Binding-site contacts:
Ligand atom C5 contacts residue HIS1088 of chain 1.B at 3.4 Å.
Ligand atom C3 contacts residue THR1087 of chain 1.B at 3.9 Å.
Ligand atom C1 contacts residue HIS1088 of chain 1.B at 3.9 Å.
Ligand atom O7 contacts residue ASN1085 of chain 1.B at 3.5 Å (h-bond).
Ligand atom C3 contacts residue HIS1088 of chain 1.B at 3.7 Å.
Ligand atom N2 contacts residue ASN1085 of chain 1.B at 2.9 Å (h-bond).
Ligand atom C7 contacts residue HIS1088 of chain 1.B at 4.3 Å.
Ligand atom C8 contacts residue ASN1085 of chain 1.B at 3.6 Å.
Ligand atom C1 contacts residue ASN1085 of chain 1.B at 1.4 Å.
Ligand atom C1 contacts residue PHE1090 of chain 1.B at 4.4 Å (hydrophobic).
Ligand atom C7 contacts residue ASN1085 of chain 1.B at 3.4 Å.
Ligand atom C2 contacts residue HIS1088 of chain 1.B at 4.3 Å.
Ligand atom C8 contacts residue HIS1088 of chain 1.B at 4.4 Å.
Ligand atom C6 contacts residue PHE1090 of chain 1.B at 3.4 Å (hydrophobic).
Ligand atom O5 contacts residue ASN1085 of chain 1.B at 2.4 Å (h-bond).
Ligand atom C2 contacts residue THR1087 of chain 1.B at 3.7 Å.
Ligand atom C6 contacts residue HIS1088 of chain 1.B at 4.5 Å.
Ligand atom C5 contacts residue ASN1085 of chain 1.B at 3.7 Å.
Ligand atom C7 contacts residue THR1087 of chain 1.B at 4.0 Å.
Ligand atom N2 contacts residue THR1087 of chain 1.B at 3.0 Å (h-bond).
Ligand atom O4 contacts residue HIS1088 of chain 1.B at 3.9 Å.
Ligand atom C4 contacts residue ASN1085 of chain 1.B at 4.2 Å.
Ligand atom O5 contacts residue PHE1090 of chain 1.B at 3.7 Å.
Ligand atom O6 contacts residue PHE1090 of chain 1.B at 3.7 Å.
Ligand atom C3 contacts residue ASN1085 of chain 1.B at 3.8 Å.
Ligand atom O7 contacts residue HIS1088 of chain 1.B at 3.8 Å.
Ligand atom C8 contacts residue THR1087 of chain 1.B at 4.0 Å.
Ligand atom C2 contacts residue ASN1085 of chain 1.B at 2.5 Å.
Ligand atom C1 contacts residue THR1087 of chain 1.B at 3.7 Å.
Ligand atom C5 contacts residue PHE1090 of chain 1.B at 4.0 Å (hydrophobic).
Ligand atom O5 contacts residue HIS1088 of chain 1.B at 4.1 Å.
Ligand atom C4 contacts residue HIS1088 of chain 1.B at 3.9 Å.

The small molecule below binds the protein below.
Small molecule (SMILES): CC(=O)N[C@H]1[C@H](O[C@H]2[C@H](O)[C@@H](NC(C)=O)CO[C@@H]2CO)O[C@H](CO)[C@@H](O)[C@@H]1O

Sequence of chain 1.B:
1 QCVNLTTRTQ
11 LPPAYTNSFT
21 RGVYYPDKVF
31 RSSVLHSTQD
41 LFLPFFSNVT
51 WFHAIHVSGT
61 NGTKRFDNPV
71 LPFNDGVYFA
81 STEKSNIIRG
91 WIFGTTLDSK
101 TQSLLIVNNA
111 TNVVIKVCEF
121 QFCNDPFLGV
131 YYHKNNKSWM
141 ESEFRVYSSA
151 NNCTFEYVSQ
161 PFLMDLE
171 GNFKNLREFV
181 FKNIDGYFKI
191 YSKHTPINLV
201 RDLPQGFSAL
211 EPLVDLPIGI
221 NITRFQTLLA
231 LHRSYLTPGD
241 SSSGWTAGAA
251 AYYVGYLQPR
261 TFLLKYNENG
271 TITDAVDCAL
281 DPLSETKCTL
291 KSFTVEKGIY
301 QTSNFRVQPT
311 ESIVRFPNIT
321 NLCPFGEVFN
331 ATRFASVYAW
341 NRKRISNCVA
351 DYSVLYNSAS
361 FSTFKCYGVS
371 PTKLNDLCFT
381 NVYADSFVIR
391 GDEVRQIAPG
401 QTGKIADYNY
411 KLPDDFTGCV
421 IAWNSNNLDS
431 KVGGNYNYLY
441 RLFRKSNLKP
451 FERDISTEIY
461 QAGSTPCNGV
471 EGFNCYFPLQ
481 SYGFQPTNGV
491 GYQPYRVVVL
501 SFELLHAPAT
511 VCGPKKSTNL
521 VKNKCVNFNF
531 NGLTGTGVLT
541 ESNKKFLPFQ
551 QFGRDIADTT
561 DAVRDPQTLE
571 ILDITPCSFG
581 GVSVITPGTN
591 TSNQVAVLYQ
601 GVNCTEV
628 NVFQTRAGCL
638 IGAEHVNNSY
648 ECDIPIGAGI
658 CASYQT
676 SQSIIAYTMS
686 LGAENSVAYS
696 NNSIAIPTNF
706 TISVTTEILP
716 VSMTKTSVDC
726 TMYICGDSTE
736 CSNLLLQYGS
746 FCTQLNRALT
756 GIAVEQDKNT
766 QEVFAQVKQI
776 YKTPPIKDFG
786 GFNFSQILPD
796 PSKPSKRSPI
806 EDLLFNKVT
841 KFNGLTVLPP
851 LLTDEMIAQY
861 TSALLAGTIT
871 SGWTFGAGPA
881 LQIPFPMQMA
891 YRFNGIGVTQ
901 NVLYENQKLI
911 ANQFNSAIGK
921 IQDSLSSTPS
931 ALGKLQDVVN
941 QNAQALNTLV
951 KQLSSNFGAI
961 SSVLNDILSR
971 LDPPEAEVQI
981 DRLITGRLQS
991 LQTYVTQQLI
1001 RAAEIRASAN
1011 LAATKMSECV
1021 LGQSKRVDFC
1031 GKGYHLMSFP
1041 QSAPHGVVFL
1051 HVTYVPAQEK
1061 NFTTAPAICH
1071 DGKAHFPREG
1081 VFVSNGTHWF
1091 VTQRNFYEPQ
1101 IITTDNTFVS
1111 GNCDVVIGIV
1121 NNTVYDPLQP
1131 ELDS